The protein below binds the small molecule below.
Small molecule (SMILES): CC(=O)N[C@@H]1[C@@H](O)[C@H](O)[C@@H](CO)O[C@H]1O

Sequence of chain 2.A:
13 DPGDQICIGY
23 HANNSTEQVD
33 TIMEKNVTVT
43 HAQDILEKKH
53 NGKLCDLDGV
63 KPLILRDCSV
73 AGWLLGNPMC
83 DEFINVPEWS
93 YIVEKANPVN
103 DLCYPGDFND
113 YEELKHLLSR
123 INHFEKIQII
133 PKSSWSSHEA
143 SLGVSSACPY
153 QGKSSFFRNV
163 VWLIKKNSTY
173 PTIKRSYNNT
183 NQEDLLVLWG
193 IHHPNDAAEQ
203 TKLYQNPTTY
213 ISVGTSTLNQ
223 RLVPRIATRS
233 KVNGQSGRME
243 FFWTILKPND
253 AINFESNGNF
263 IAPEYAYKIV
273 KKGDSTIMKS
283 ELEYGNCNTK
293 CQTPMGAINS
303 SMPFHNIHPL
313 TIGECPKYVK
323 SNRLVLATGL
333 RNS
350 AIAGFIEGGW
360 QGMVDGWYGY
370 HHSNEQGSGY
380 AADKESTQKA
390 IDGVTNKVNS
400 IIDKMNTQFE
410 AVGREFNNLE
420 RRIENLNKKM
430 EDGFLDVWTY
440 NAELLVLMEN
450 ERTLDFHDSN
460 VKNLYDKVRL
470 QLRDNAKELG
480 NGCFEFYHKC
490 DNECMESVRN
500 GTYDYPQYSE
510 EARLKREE

Binding-site contacts:
Ligand atom O7 contacts residue ASN180 of chain 2.A at 3.9 Å.
Ligand atom C3 contacts residue SO41 of chain 2.M at 4.3 Å.
Ligand atom C5 contacts residue ASN251 of chain 2.A at 3.7 Å.
Ligand atom O5 contacts residue ASN180 of chain 2.A at 2.3 Å (h-bond).
Ligand atom C7 contacts residue ASN251 of chain 2.A at 4.2 Å.
Ligand atom O4 contacts residue SO41 of chain 2.M at 2.5 Å (h-bond).
Ligand atom C1 contacts residue ASN180 of chain 2.A at 1.4 Å.
Ligand atom C8 contacts residue SER232 of chain 1.A at 3.7 Å.
Ligand atom C6 contacts residue ASN251 of chain 2.A at 4.3 Å.
Ligand atom C8 contacts residue ASP252 of chain 2.A at 4.1 Å.
Ligand atom C8 contacts residue ASN251 of chain 2.A at 4.3 Å.
Ligand atom O3 contacts residue SO41 of chain 2.M at 4.0 Å.
Ligand atom C4 contacts residue ASN180 of chain 2.A at 4.2 Å.
Ligand atom C1 contacts residue ASN251 of chain 2.A at 3.8 Å.
Ligand atom C5 contacts residue ASN180 of chain 2.A at 3.6 Å.
Ligand atom C3 contacts residue ASN180 of chain 2.A at 3.8 Å.
Ligand atom C3 contacts residue ASN251 of chain 2.A at 4.0 Å.
Ligand atom C4 contacts residue ASN251 of chain 2.A at 4.2 Å.
Ligand atom C2 contacts residue ASN251 of chain 2.A at 3.9 Å.
Ligand atom N2 contacts residue ASN180 of chain 2.A at 3.1 Å (h-bond).
Ligand atom O4 contacts residue ASN251 of chain 2.A at 4.0 Å.
Ligand atom O6 contacts residue SO41 of chain 2.M at 4.0 Å.
Ligand atom C2 contacts residue ASN180 of chain 2.A at 2.5 Å.
Ligand atom C8 contacts residue ALA253 of chain 2.A at 4.1 Å (hydrophobic).
Ligand atom C5 contacts residue SO41 of chain 2.M at 4.1 Å.
Ligand atom C6 contacts residue SO41 of chain 2.M at 3.5 Å.
Ligand atom C7 contacts residue ALA253 of chain 2.A at 4.3 Å (hydrophobic).
Ligand atom C7 contacts residue ASN180 of chain 2.A at 3.8 Å.
Ligand atom N2 contacts residue ASN251 of chain 2.A at 3.2 Å (h-bond).
Ligand atom C4 contacts residue SO41 of chain 2.M at 3.5 Å.

Sequence of chain 1.A:
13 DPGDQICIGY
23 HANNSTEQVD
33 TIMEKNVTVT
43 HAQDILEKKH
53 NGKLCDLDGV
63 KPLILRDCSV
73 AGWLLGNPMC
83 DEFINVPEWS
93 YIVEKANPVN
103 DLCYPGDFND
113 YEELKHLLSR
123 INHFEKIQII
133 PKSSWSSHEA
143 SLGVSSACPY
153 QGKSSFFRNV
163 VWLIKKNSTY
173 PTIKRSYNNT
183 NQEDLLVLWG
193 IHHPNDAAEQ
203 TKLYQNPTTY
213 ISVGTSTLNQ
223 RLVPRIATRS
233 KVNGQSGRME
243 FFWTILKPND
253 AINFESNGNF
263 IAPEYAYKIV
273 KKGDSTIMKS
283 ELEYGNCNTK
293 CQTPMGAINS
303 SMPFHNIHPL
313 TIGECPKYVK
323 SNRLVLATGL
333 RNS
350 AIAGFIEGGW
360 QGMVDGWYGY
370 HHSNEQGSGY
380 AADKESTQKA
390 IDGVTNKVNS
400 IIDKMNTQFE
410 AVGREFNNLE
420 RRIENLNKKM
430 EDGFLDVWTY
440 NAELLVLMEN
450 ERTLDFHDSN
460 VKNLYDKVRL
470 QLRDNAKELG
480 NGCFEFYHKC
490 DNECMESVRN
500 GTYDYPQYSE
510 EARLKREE